Binding-site contacts:
Ligand atom O3 contacts residue GLU193 of chain 1.A at 3.6 Å.
Ligand atom O4 contacts residue THR91 of chain 1.A at 2.9 Å (h-bond).
Ligand atom C6 contacts residue SER142 of chain 1.A at 3.4 Å.
Ligand atom C7 contacts residue ARG96 of chain 1.A at 3.4 Å.
Ligand atom O1 contacts residue THR143 of chain 1.A at 2.6 Å (h-bond).
Ligand atom C2 contacts residue LEU138 of chain 1.A at 3.9 Å (hydrophobic).
Ligand atom O1 contacts residue LEU192 of chain 1.A at 3.5 Å.
Ligand atom O5 contacts residue ARG96 of chain 1.A at 2.8 Å (salt-bridge).
Ligand atom O4 contacts residue ARG96 of chain 1.A at 2.8 Å (salt-bridge).
Ligand atom C4 contacts residue GLU193 of chain 1.A at 3.4 Å.
Ligand atom C7 contacts residue SER142 of chain 1.A at 3.4 Å.
Ligand atom C8 contacts residue TYR61 of chain 1.A at 3.2 Å (hydrophobic).
Ligand atom C8 contacts residue GLU193 of chain 1.A at 3.9 Å.
Ligand atom C6 contacts residue GLU193 of chain 1.A at 3.5 Å.
Ligand atom N2 contacts residue THR91 of chain 1.A at 2.7 Å (h-bond).
Ligand atom O4 contacts residue TYR61 of chain 1.A at 3.7 Å.
Ligand atom O3 contacts residue MET196 of chain 1.A at 3.3 Å.
Ligand atom O2 contacts residue SER142 of chain 1.A at 3.6 Å.
Ligand atom C4 contacts residue LEU138 of chain 1.A at 3.9 Å (hydrophobic).
Ligand atom O4 contacts residue PRO89 of chain 1.A at 3.7 Å.
Ligand atom O5 contacts residue SER142 of chain 1.A at 2.9 Å (h-bond).
Ligand atom O2 contacts residue THR143 of chain 1.A at 3.3 Å (h-bond).
Ligand atom O5 contacts residue TYR61 of chain 1.A at 3.4 Å.
Ligand atom C7 contacts residue THR91 of chain 1.A at 3.8 Å.
Ligand atom N2 contacts residue PRO89 of chain 1.A at 3.0 Å (h-bond).
Ligand atom C7 contacts residue TYR61 of chain 1.A at 3.8 Å (hydrophobic).
Ligand atom C1 contacts residue THR143 of chain 1.A at 3.1 Å.
Ligand atom O4 contacts residue LEU90 of chain 1.A at 3.6 Å.
Ligand atom C3 contacts residue GLU193 of chain 1.A at 3.4 Å.
Ligand atom C2 contacts residue GLU193 of chain 1.A at 3.5 Å.
Ligand atom C1 contacts residue GLU193 of chain 1.A at 3.8 Å.
Ligand atom C6 contacts residue THR91 of chain 1.A at 3.4 Å.
Ligand atom C8 contacts residue PRO89 of chain 1.A at 3.8 Å (hydrophobic).
Ligand atom O1 contacts residue GLU193 of chain 1.A at 3.8 Å.
Ligand atom N2 contacts residue GLU193 of chain 1.A at 2.6 Å (salt-bridge).
Ligand atom O2 contacts residue GLY141 of chain 1.A at 3.8 Å.
Ligand atom C5 contacts residue TYR61 of chain 1.A at 3.7 Å (hydrophobic).
Ligand atom N1 contacts residue GLU193 of chain 1.A at 3.4 Å (salt-bridge).
Ligand atom N2 contacts residue TYR220 of chain 1.A at 3.5 Å.
Ligand atom O5 contacts residue GLY141 of chain 1.A at 3.1 Å.

Sequence of chain 1.A:
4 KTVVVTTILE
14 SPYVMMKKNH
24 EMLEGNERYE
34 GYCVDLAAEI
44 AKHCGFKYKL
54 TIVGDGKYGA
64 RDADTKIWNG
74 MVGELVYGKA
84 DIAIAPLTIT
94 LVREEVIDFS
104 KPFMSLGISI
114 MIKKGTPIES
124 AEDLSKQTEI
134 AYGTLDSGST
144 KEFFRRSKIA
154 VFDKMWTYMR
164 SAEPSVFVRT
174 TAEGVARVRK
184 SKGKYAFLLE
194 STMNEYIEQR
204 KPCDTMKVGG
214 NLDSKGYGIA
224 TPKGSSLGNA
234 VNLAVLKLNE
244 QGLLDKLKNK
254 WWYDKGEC

This protein binds this small molecule.
Small molecule (SMILES): Cc1onc(C(=O)O)c1CC(N)C(=O)O